The small molecule below binds the protein below.
Small molecule (SMILES): CC(=O)N[C@@H]1[C@@H](O)[C@H](O)[C@@H](CO)O[C@H]1O

Sequence of chain 2.E:
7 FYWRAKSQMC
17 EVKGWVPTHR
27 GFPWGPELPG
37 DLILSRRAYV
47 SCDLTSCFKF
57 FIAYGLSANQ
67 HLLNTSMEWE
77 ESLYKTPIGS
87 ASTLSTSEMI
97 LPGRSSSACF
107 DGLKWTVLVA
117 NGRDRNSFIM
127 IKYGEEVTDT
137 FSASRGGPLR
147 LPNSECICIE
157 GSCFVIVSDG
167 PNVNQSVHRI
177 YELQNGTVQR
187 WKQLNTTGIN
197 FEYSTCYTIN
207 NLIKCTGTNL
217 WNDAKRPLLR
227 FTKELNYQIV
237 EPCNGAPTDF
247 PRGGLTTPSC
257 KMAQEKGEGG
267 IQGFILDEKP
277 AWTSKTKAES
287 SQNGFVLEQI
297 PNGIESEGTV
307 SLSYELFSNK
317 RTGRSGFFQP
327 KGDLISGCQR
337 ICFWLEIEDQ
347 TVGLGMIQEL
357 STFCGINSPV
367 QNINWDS

Binding-site contacts:
Ligand atom C1 contacts residue ASN181 of chain 3.E at 1.4 Å.
Ligand atom C3 contacts residue ASN181 of chain 3.E at 3.7 Å.
Ligand atom N2 contacts residue ASN181 of chain 3.E at 2.9 Å (h-bond).
Ligand atom O5 contacts residue ILE331 of chain 2.E at 3.8 Å.
Ligand atom C2 contacts residue TYR8 of chain 3.E at 3.9 Å (hydrophobic).
Ligand atom O7 contacts residue GOL1 of chain 3.AB at 2.3 Å (h-bond).
Ligand atom C6 contacts residue LEU330 of chain 2.E at 4.3 Å (hydrophobic).
Ligand atom C1 contacts residue ILE331 of chain 2.E at 4.0 Å (hydrophobic).
Ligand atom C1 contacts residue TYR8 of chain 3.E at 4.2 Å (hydrophobic).
Ligand atom C8 contacts residue GLN180 of chain 3.E at 3.7 Å.
Ligand atom C8 contacts residue ASN181 of chain 3.E at 4.3 Å.
Ligand atom C2 contacts residue GOL1 of chain 3.AB at 3.4 Å.
Ligand atom O7 contacts residue GLN180 of chain 3.E at 3.0 Å (h-bond).
Ligand atom C7 contacts residue GLN180 of chain 3.E at 3.8 Å.
Ligand atom O5 contacts residue ASN181 of chain 3.E at 2.3 Å (h-bond).
Ligand atom N2 contacts residue GOL1 of chain 3.AB at 3.9 Å.
Ligand atom C1 contacts residue GOL1 of chain 3.AB at 4.2 Å.
Ligand atom C3 contacts residue TYR8 of chain 3.E at 4.0 Å (hydrophobic).
Ligand atom O3 contacts residue GOL1 of chain 3.AB at 4.1 Å.
Ligand atom C4 contacts residue ASN181 of chain 3.E at 4.1 Å.
Ligand atom C2 contacts residue ASN181 of chain 3.E at 2.3 Å.
Ligand atom C7 contacts residue GOL1 of chain 3.AB at 3.4 Å.
Ligand atom C7 contacts residue TYR8 of chain 3.E at 3.7 Å (hydrophobic).
Ligand atom O7 contacts residue ASN181 of chain 3.E at 3.6 Å (h-bond).
Ligand atom N2 contacts residue TYR8 of chain 3.E at 2.9 Å (h-bond).
Ligand atom O5 contacts residue GOL1 of chain 3.AB at 4.5 Å.
Ligand atom C5 contacts residue ASN181 of chain 3.E at 3.6 Å.
Ligand atom C3 contacts residue GOL1 of chain 3.AB at 4.3 Å.
Ligand atom C8 contacts residue GLY157 of chain 3.E at 3.5 Å.
Ligand atom C7 contacts residue ASN181 of chain 3.E at 3.4 Å.
Ligand atom C8 contacts residue TYR8 of chain 3.E at 3.6 Å (hydrophobic).

Sequence of chain 3.E:
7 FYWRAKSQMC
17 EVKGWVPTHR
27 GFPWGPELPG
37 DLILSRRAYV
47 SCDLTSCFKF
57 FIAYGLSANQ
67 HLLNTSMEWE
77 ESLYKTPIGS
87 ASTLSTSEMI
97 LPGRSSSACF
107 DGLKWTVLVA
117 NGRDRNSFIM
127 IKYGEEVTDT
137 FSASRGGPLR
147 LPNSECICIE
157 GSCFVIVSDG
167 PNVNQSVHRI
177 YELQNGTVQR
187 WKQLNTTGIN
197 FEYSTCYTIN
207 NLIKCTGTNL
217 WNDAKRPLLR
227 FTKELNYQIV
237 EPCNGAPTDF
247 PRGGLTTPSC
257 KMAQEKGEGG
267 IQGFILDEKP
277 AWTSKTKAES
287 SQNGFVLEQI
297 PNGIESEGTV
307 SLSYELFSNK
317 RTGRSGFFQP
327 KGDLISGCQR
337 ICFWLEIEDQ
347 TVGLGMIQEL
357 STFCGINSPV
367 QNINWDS